Binding-site contacts:
Ligand atom C4 contacts residue ASP573 of chain 1.A at 3.4 Å.
Ligand atom O4 contacts residue BGC3 of chain 1.D at 3.8 Å.
Ligand atom O6 contacts residue VAL136 of chain 1.A at 4.1 Å.
Ligand atom C6 contacts residue LEU572 of chain 1.A at 4.1 Å (hydrophobic).
Ligand atom O4 contacts residue LYS647 of chain 1.A at 3.0 Å (salt-bridge).
Ligand atom C4 contacts residue ASP649 of chain 1.A at 3.6 Å.
Ligand atom C4 contacts residue LYS647 of chain 1.A at 4.1 Å.
Ligand atom C5 contacts residue ASP649 of chain 1.A at 4.0 Å.
Ligand atom O3 contacts residue BGC3 of chain 1.D at 3.8 Å.
Ligand atom C4 contacts residue BGC2 of chain 1.D at 3.9 Å.
Ligand atom O6 contacts residue BGC3 of chain 1.D at 3.6 Å.
Ligand atom O6 contacts residue BGC2 of chain 1.D at 3.1 Å (h-bond).
Ligand atom C2 contacts residue BGC2 of chain 1.D at 4.0 Å.
Ligand atom O6 contacts residue TYR118 of chain 1.A at 4.0 Å.
Ligand atom O5 contacts residue LYS647 of chain 1.A at 2.8 Å (salt-bridge).
Ligand atom O3 contacts residue BGC2 of chain 1.D at 3.6 Å.
Ligand atom C6 contacts residue TYR118 of chain 1.A at 3.5 Å (hydrophobic).
Ligand atom C4 contacts residue BGC3 of chain 1.D at 3.8 Å.
Ligand atom O6 contacts residue THR651 of chain 1.A at 2.6 Å (h-bond).
Ligand atom C6 contacts residue LYS647 of chain 1.A at 4.1 Å.
Ligand atom O6 contacts residue LYS647 of chain 1.A at 3.4 Å (salt-bridge).
Ligand atom O3 contacts residue BGC1 of chain 1.D at 3.8 Å.
Ligand atom C6 contacts residue THR651 of chain 1.A at 3.5 Å.
Ligand atom C1 contacts residue LYS647 of chain 1.A at 3.7 Å.
Ligand atom O4 contacts residue BGC1 of chain 1.D at 3.9 Å.
Ligand atom C4 contacts residue BGC1 of chain 1.D at 3.9 Å.
Ligand atom O3 contacts residue LYS647 of chain 1.A at 3.6 Å (salt-bridge).
Ligand atom C5 contacts residue TYR118 of chain 1.A at 4.0 Å (hydrophobic).
Ligand atom O5 contacts residue BGC1 of chain 1.D at 4.1 Å.
Ligand atom O5 contacts residue BGC2 of chain 1.D at 3.8 Å.
Ligand atom O6 contacts residue ASP649 of chain 1.A at 2.6 Å (salt-bridge).
Ligand atom C5 contacts residue LYS647 of chain 1.A at 3.9 Å.
Ligand atom C6 contacts residue ASP573 of chain 1.A at 3.5 Å.
Ligand atom C6 contacts residue ASP649 of chain 1.A at 3.5 Å.
Ligand atom O4 contacts residue TYR118 of chain 1.A at 3.6 Å (h-bond).
Ligand atom O6 contacts residue THR652 of chain 1.A at 4.1 Å.
Ligand atom C2 contacts residue BGC1 of chain 1.D at 4.0 Å.
Ligand atom O4 contacts residue ASP649 of chain 1.A at 3.7 Å.
Ligand atom O2 contacts residue BGC2 of chain 1.D at 4.1 Å.
Ligand atom O4 contacts residue ASP573 of chain 1.A at 2.5 Å (salt-bridge).

Sequence of chain 1.A:
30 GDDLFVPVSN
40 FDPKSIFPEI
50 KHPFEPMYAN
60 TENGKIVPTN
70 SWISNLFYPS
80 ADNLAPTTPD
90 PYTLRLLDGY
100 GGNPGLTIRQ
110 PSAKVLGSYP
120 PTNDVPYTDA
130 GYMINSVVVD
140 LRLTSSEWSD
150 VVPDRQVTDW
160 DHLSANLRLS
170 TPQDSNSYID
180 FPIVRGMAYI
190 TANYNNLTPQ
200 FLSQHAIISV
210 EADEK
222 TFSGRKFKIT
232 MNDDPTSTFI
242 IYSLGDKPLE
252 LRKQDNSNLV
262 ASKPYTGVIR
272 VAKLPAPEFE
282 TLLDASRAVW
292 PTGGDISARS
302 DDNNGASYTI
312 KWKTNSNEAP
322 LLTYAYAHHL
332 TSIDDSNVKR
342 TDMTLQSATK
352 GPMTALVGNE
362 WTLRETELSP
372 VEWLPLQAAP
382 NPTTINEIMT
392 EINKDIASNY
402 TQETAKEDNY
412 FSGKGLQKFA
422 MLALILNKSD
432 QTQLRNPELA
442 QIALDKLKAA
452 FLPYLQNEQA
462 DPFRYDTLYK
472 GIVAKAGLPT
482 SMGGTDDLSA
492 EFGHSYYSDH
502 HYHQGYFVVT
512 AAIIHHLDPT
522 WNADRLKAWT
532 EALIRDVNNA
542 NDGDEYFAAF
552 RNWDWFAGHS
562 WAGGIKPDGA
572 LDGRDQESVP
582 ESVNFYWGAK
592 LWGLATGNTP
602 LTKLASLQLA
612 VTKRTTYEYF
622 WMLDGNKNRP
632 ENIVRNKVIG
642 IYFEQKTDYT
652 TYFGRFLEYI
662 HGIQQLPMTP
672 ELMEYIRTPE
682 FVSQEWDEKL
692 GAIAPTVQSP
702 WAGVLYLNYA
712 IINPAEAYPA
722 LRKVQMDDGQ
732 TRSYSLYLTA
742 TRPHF

This protein binds this small molecule.
Small molecule (SMILES): OC[C@H]1O[C@@H](O[C@@H]2[C@@H](O)[C@H](O[C@@H]3[C@@H](O)[C@H](O)O[C@H](CO)[C@H]3O)O[C@H](CO)[C@H]2O)[C@H](O)[C@@H](O)[C@@H]1O